Binding-site contacts:
Ligand atom C06 contacts residue TYR44 of chain 1.A at 3.3 Å (hydrophobic).
Ligand atom C12 contacts residue GLU120 of chain 1.A at 3.3 Å.
Ligand atom F28 contacts residue HIS61 of chain 1.A at 3.2 Å.
Ligand atom C25 contacts residue ALA57 of chain 1.A at 3.9 Å (hydrophobic).
Ligand atom C12 contacts residue MN1 of chain 1.C at 3.1 Å.
Ligand atom O32 contacts residue LYS54 of chain 1.A at 4.0 Å.
Ligand atom O15 contacts residue HIS61 of chain 1.A at 2.9 Å (h-bond).
Ligand atom O15 contacts residue GLU120 of chain 1.A at 2.9 Å (salt-bridge).
Ligand atom O15 contacts residue ILE121 of chain 1.A at 2.7 Å (h-bond).
Ligand atom F26 contacts residue HIS61 of chain 1.A at 4.0 Å.
Ligand atom O10 contacts residue ASP109 of chain 1.A at 3.6 Å.
Ligand atom N16 contacts residue TYR131 of chain 1.A at 3.5 Å (h-bond).
Ligand atom O10 contacts residue MN1 of chain 1.C at 1.7 Å.
Ligand atom C25 contacts residue HIS61 of chain 1.A at 4.0 Å.
Ligand atom C29 contacts residue TYR44 of chain 1.A at 3.6 Å (hydrophobic).
Ligand atom O13 contacts residue ASP109 of chain 1.A at 2.8 Å (salt-bridge).
Ligand atom F27 contacts residue THR58 of chain 1.A at 3.7 Å.
Ligand atom F28 contacts residue THR58 of chain 1.A at 3.8 Å.
Ligand atom C14 contacts residue ILE121 of chain 1.A at 3.8 Å (hydrophobic).
Ligand atom O13 contacts residue MN1 of chain 1.B at 2.1 Å.
Ligand atom O13 contacts residue GLU120 of chain 1.A at 2.5 Å (salt-bridge).
Ligand atom O15 contacts residue GLY122 of chain 1.A at 4.0 Å.
Ligand atom O13 contacts residue MN1 of chain 1.C at 2.3 Å.
Ligand atom C05 contacts residue TYR44 of chain 1.A at 3.5 Å (hydrophobic).
Ligand atom C12 contacts residue MN1 of chain 1.B at 2.7 Å.
Ligand atom C14 contacts residue HIS61 of chain 1.A at 3.2 Å.
Ligand atom C09 contacts residue MN1 of chain 1.C at 2.7 Å.
Ligand atom C14 contacts residue GLU120 of chain 1.A at 3.5 Å.
Ligand atom O15 contacts residue MN1 of chain 1.B at 2.0 Å.
Ligand atom F27 contacts residue ALA57 of chain 1.A at 3.0 Å.
Ligand atom O13 contacts residue HIS61 of chain 1.A at 3.3 Å.
Ligand atom O15 contacts residue TYR131 of chain 1.A at 3.2 Å (h-bond).
Ligand atom C12 contacts residue HIS61 of chain 1.A at 3.4 Å.
Ligand atom O32 contacts residue GLU46 of chain 1.A at 3.9 Å.
Ligand atom F28 contacts residue ALA57 of chain 1.A at 3.7 Å.
Ligand atom O10 contacts residue GLU81 of chain 1.A at 3.3 Å (salt-bridge).
Ligand atom C09 contacts residue GLU81 of chain 1.A at 3.8 Å.
Ligand atom C14 contacts residue TYR131 of chain 1.A at 3.6 Å (hydrophobic).
Ligand atom C14 contacts residue MN1 of chain 1.B at 2.6 Å.
Ligand atom C11 contacts residue MN1 of chain 1.C at 3.3 Å.

The small molecule below binds the protein below.
Small molecule (SMILES): COc1cc(CCNC(=O)c2nc(-c3ccccc3C(F)(F)F)[nH]c(=O)c2O)ccc1O

Sequence of chain 1.A:
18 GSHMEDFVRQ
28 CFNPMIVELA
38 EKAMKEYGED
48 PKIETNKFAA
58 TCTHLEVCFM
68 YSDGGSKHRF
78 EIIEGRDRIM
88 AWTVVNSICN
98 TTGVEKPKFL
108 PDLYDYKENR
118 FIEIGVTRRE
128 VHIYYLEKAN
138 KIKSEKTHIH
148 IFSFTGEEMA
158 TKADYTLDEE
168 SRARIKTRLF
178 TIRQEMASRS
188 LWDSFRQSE